Sequence of chain 1.A:
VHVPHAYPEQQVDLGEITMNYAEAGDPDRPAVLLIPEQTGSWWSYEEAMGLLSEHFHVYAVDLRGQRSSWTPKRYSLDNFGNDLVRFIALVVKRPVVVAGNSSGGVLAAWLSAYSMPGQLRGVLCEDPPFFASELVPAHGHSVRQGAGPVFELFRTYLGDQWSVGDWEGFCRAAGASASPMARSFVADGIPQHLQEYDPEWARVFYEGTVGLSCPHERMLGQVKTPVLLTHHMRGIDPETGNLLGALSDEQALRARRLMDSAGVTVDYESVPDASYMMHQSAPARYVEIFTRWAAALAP

A protein and the small-molecule ligand that binds it are described below.
Small molecule (SMILES): C[C@H](O)CCCC(=O)CCC/C=C/c1cc(O)cc(O)c1C(=O)O

Binding-site contacts:
Ligand atom C4P contacts residue TYR286 of chain 1.A at 3.1 Å (hydrophobic).
Ligand atom O13 contacts residue SER112 of chain 1.A at 3.0 Å.
Ligand atom C3P contacts residue ALA256 of chain 1.A at 3.5 Å (hydrophobic).
Ligand atom O12 contacts residue SER112 of chain 1.A at 3.5 Å.
Ligand atom C6P contacts residue MET191 of chain 1.A at 3.4 Å (hydrophobic).
Ligand atom O2 contacts residue SER113 of chain 1.A at 3.1 Å.
Ligand atom C2P contacts residue ALA256 of chain 1.A at 3.8 Å (hydrophobic).
Ligand atom C3P contacts residue GLY255 of chain 1.A at 3.3 Å.
Ligand atom C11 contacts residue PHE164 of chain 1.A at 3.6 Å (hydrophobic).
Ligand atom C5P contacts residue TYR286 of chain 1.A at 3.7 Å (hydrophobic).
Ligand atom C5 contacts residue ALA157 of chain 1.A at 3.8 Å (hydrophobic).
Ligand atom C11 contacts residue PHE161 of chain 1.A at 3.5 Å (hydrophobic).
Ligand atom C5 contacts residue PRO139 of chain 1.A at 3.8 Å (hydrophobic).
Ligand atom O12 contacts residue TYR286 of chain 1.A at 3.6 Å.
Ligand atom C2 contacts residue GLN47 of chain 1.A at 3.8 Å.
Ligand atom C12 contacts residue SER112 of chain 1.A at 3.2 Å.
Ligand atom O4 contacts residue VAL153 of chain 1.A at 3.8 Å.
Ligand atom C3 contacts residue PHE161 of chain 1.A at 3.5 Å (hydrophobic).
Ligand atom O2 contacts residue GLN47 of chain 1.A at 2.8 Å (h-bond).
Ligand atom C8P contacts residue MET191 of chain 1.A at 3.8 Å (hydrophobic).
Ligand atom C8P contacts residue ALA157 of chain 1.A at 3.9 Å (hydrophobic).
Ligand atom C7P contacts residue MET191 of chain 1.A at 3.7 Å (hydrophobic).
Ligand atom C2 contacts residue PHE161 of chain 1.A at 3.9 Å (hydrophobic).
Ligand atom C3 contacts residue SER143 of chain 1.A at 3.8 Å.
Ligand atom O10 contacts residue MET191 of chain 1.A at 3.6 Å.
Ligand atom C5P contacts residue MET191 of chain 1.A at 3.8 Å (hydrophobic).
Ligand atom O13 contacts residue SER113 of chain 1.A at 2.9 Å (h-bond).
Ligand atom C4 contacts residue SER143 of chain 1.A at 3.7 Å.
Ligand atom O4 contacts residue SER143 of chain 1.A at 3.1 Å.
Ligand atom O13 contacts residue GLN47 of chain 1.A at 3.2 Å (h-bond).
Ligand atom O6P contacts residue MET191 of chain 1.A at 3.4 Å.
Ligand atom C4 contacts residue PRO139 of chain 1.A at 3.8 Å (hydrophobic).
Ligand atom C1P contacts residue SER112 of chain 1.A at 3.7 Å.
Ligand atom O10 contacts residue PHE195 of chain 1.A at 3.2 Å.
Ligand atom C2P contacts residue GLY255 of chain 1.A at 3.8 Å.
Ligand atom C9P contacts residue PHE161 of chain 1.A at 3.9 Å (hydrophobic).
Ligand atom C11 contacts residue VAL160 of chain 1.A at 3.6 Å (hydrophobic).
Ligand atom O4 contacts residue ALA157 of chain 1.A at 3.8 Å.
Ligand atom C12 contacts residue SER113 of chain 1.A at 3.9 Å.
Ligand atom O4 contacts residue ALA142 of chain 1.A at 3.8 Å.